Sequence of chain 4.A:
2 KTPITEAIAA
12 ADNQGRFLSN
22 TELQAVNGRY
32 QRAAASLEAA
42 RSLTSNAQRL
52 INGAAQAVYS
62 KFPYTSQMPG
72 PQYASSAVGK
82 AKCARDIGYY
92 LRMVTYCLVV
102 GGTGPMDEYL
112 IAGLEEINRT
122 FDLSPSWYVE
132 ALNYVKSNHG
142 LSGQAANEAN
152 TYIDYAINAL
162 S

Binding-site contacts:
Ligand atom C4B contacts residue LEU38 of chain 4.B at 3.5 Å (hydrophobic).
Ligand atom C2D contacts residue THR149 of chain 4.B at 3.5 Å.
Ligand atom NB contacts residue ASN35 of chain 4.B at 3.6 Å (h-bond).
Ligand atom C2B contacts residue LEU38 of chain 4.B at 3.6 Å (hydrophobic).
Ligand atom C1D contacts residue ASP39 of chain 4.B at 3.6 Å.
Ligand atom CMA contacts residue GLN145 of chain 4.A at 3.5 Å.
Ligand atom C2C contacts residue CYS153 of chain 4.B at 3.5 Å (hydrophobic).
Ligand atom C1C contacts residue ILE148 of chain 4.B at 3.4 Å (hydrophobic).
Ligand atom O1A contacts residue GLN145 of chain 4.A at 2.8 Å (h-bond).
Ligand atom OB contacts residue ASN28 of chain 3.A at 3.2 Å.
Ligand atom C1C contacts residue THR149 of chain 4.B at 3.4 Å.
Ligand atom CMD contacts residue GLY151 of chain 4.B at 3.3 Å.
Ligand atom C4C contacts residue CYS153 of chain 4.B at 2.9 Å (hydrophobic).
Ligand atom C4A contacts residue GLN145 of chain 4.A at 3.5 Å.
Ligand atom CHB contacts residue ASP39 of chain 4.B at 3.3 Å.
Ligand atom CHB contacts residue GLN145 of chain 4.A at 3.5 Å.
Ligand atom O2A contacts residue THR149 of chain 4.B at 2.7 Å (h-bond).
Ligand atom CBC contacts residue ALA142 of chain 4.B at 3.6 Å (hydrophobic).
Ligand atom CMC contacts residue ASP144 of chain 4.B at 3.5 Å.
Ligand atom C3C contacts residue CYS153 of chain 4.B at 2.9 Å (hydrophobic).
Ligand atom O1A contacts residue THR149 of chain 4.B at 3.3 Å (h-bond).
Ligand atom CHD contacts residue ILE148 of chain 4.B at 3.2 Å (hydrophobic).
Ligand atom OC contacts residue THR150 of chain 4.B at 3.5 Å.
Ligand atom CMC contacts residue ASN143 of chain 4.B at 3.3 Å.
Ligand atom NC contacts residue THR149 of chain 4.B at 2.7 Å (h-bond).
Ligand atom CGA contacts residue THR149 of chain 4.B at 3.4 Å.
Ligand atom CAC contacts residue CYS153 of chain 4.B at 2.1 Å (hydrophobic).
Ligand atom CBC contacts residue CYS153 of chain 4.B at 3.0 Å (hydrophobic).
Ligand atom NA contacts residue ASN35 of chain 4.B at 3.6 Å.
Ligand atom CBC contacts residue VAL40 of chain 4.B at 3.6 Å (hydrophobic).
Ligand atom CBB contacts residue ASN21 of chain 3.A at 3.5 Å.
Ligand atom C4A contacts residue ASP39 of chain 4.B at 3.6 Å.
Ligand atom NA contacts residue ASP39 of chain 4.B at 2.7 Å (salt-bridge).
Ligand atom OC contacts residue THR149 of chain 4.B at 3.5 Å (h-bond).
Ligand atom C3B contacts residue ARG33 of chain 4.A at 3.6 Å.
Ligand atom C2A contacts residue ASN35 of chain 4.B at 3.6 Å.
Ligand atom OC contacts residue GLY151 of chain 4.B at 3.0 Å (h-bond).
Ligand atom C3A contacts residue GLN145 of chain 4.A at 3.4 Å.
Ligand atom ND contacts residue ASP39 of chain 4.B at 2.7 Å (salt-bridge).
Ligand atom C1A contacts residue ASN35 of chain 4.B at 3.6 Å.

Sequence of chain 3.A:
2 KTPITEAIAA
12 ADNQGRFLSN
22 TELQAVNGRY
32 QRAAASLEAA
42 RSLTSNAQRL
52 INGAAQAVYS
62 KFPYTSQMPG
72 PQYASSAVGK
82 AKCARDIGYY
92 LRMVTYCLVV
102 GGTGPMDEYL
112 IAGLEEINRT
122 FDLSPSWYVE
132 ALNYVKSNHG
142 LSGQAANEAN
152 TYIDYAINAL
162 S

Sequence of chain 4.B:
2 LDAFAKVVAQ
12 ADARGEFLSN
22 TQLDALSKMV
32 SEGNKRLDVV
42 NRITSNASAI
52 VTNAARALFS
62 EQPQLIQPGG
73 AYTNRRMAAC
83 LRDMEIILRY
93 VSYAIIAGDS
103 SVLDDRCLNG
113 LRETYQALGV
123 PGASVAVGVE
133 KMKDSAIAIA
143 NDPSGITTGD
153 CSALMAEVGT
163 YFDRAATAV

This small molecule binds to this protein.
Small molecule (SMILES): C=CC1=C(C)/C(=C/c2[nH]c(/C=C3\N=C(/C=C4\NC(=O)C(C)=C4C=C)C(C)=C3CCC(=O)O)c(CCC(=O)O)c2C)NC1=O